Binding-site contacts:
Ligand atom C7 contacts residue ASN380 of chain 1.B at 3.5 Å.
Ligand atom C5 contacts residue ASN380 of chain 1.B at 3.7 Å.
Ligand atom O7 contacts residue ASN380 of chain 1.B at 4.5 Å.
Ligand atom C4 contacts residue ASN380 of chain 1.B at 4.2 Å.
Ligand atom O5 contacts residue ASN380 of chain 1.B at 2.4 Å (h-bond).
Ligand atom C2 contacts residue ASN380 of chain 1.B at 2.5 Å.
Ligand atom C5 contacts residue GLU379 of chain 1.B at 4.5 Å.
Ligand atom C8 contacts residue ASN380 of chain 1.B at 3.4 Å.
Ligand atom N2 contacts residue ASN380 of chain 1.B at 3.0 Å (h-bond).
Ligand atom C3 contacts residue ASN380 of chain 1.B at 3.8 Å.
Ligand atom C1 contacts residue ASN380 of chain 1.B at 1.4 Å.

The small molecule below binds the protein below.
Small molecule (SMILES): CC(=O)N[C@@H]1[C@@H](O)[C@H](O)[C@@H](CO)O[C@H]1O

Sequence of chain 1.B:
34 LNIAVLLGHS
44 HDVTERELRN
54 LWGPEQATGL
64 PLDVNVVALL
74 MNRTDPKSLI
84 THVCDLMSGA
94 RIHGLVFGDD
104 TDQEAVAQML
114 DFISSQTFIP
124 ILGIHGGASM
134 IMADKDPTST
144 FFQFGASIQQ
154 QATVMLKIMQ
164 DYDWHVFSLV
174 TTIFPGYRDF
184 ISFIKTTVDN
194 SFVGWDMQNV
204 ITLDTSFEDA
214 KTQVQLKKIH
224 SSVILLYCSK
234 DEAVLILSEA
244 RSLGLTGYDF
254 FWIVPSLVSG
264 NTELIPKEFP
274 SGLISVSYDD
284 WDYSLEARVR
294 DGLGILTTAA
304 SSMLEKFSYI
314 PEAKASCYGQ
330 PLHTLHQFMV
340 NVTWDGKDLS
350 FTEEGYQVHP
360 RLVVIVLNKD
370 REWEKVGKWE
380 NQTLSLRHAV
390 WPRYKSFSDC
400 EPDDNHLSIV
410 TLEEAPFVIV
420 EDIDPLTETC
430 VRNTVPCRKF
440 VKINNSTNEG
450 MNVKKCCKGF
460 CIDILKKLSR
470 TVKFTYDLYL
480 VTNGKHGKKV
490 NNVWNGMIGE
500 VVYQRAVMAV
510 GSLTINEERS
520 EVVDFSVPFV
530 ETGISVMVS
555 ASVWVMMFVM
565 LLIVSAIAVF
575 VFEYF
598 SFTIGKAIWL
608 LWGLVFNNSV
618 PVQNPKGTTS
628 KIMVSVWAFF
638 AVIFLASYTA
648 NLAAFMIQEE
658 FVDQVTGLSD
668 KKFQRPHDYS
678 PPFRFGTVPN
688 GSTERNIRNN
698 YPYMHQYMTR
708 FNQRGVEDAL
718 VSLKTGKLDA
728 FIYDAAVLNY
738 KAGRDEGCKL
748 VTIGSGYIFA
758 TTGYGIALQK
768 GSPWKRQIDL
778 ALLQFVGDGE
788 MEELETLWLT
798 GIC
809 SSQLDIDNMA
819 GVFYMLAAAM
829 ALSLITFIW